The protein below binds the small molecule below.
Small molecule (SMILES): CC(=O)N[C@@H]1[C@@H](O)[C@H](O)[C@@H](CO)O[C@H]1O

Sequence of chain 1.B:
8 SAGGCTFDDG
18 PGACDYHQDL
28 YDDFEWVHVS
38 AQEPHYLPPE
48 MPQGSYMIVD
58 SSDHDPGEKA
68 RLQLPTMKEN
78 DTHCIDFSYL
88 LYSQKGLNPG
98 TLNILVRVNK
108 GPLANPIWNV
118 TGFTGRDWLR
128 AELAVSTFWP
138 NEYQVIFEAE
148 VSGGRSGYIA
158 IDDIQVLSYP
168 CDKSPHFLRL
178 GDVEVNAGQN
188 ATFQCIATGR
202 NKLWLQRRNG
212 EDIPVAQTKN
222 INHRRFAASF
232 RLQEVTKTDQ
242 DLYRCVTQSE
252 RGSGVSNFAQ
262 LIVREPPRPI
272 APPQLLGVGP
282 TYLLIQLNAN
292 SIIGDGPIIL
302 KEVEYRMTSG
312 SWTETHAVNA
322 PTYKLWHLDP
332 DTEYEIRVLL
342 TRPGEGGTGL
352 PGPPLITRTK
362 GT

Binding-site contacts:
Ligand atom O7 contacts residue ASN187 of chain 1.B at 3.3 Å (h-bond).
Ligand atom C3 contacts residue ASN187 of chain 1.B at 3.8 Å.
Ligand atom C7 contacts residue ASN187 of chain 1.B at 3.3 Å.
Ligand atom C1 contacts residue GLN234 of chain 1.B at 4.2 Å.
Ligand atom O6 contacts residue GLN234 of chain 1.B at 3.1 Å (h-bond).
Ligand atom C4 contacts residue ASN187 of chain 1.B at 4.2 Å.
Ligand atom C5 contacts residue ASN187 of chain 1.B at 3.7 Å.
Ligand atom C1 contacts residue ASN187 of chain 1.B at 1.4 Å.
Ligand atom C8 contacts residue GLY185 of chain 1.B at 4.2 Å.
Ligand atom O5 contacts residue ASN187 of chain 1.B at 2.4 Å (h-bond).
Ligand atom O5 contacts residue GLN234 of chain 1.B at 4.1 Å.
Ligand atom C2 contacts residue ASN187 of chain 1.B at 2.5 Å.
Ligand atom N2 contacts residue ASN187 of chain 1.B at 2.9 Å (h-bond).
Ligand atom C6 contacts residue GLN234 of chain 1.B at 4.0 Å.
Ligand atom C5 contacts residue GLN234 of chain 1.B at 3.8 Å.
Ligand atom C8 contacts residue GLN186 of chain 1.B at 3.7 Å.
Ligand atom C8 contacts residue ASN187 of chain 1.B at 4.3 Å.